A small-molecule ligand and the protein it binds are described below.
Small molecule (SMILES): CC(=O)N[C@H]1[C@H](O[C@H]2[C@H](O)[C@@H](NC(C)=O)CO[C@@H]2CO)O[C@H](CO)[C@@H](O)[C@@H]1O

Binding-site contacts:
Ligand atom C4 contacts residue ASN183 of chain 1.D at 4.3 Å.
Ligand atom C7 contacts residue ASN183 of chain 1.D at 3.1 Å.
Ligand atom C1 contacts residue THR185 of chain 1.D at 3.8 Å.
Ligand atom N2 contacts residue ASP229 of chain 1.D at 3.3 Å (salt-bridge).
Ligand atom O7 contacts residue ASN183 of chain 1.D at 2.9 Å (h-bond).
Ligand atom O5 contacts residue ASN183 of chain 1.D at 2.4 Å (h-bond).
Ligand atom C5 contacts residue ASN183 of chain 1.D at 3.6 Å.
Ligand atom C6 contacts residue THR185 of chain 1.D at 4.4 Å.
Ligand atom C5 contacts residue ASP229 of chain 1.D at 4.4 Å.
Ligand atom C2 contacts residue ASP229 of chain 1.D at 3.6 Å.
Ligand atom C7 contacts residue ASP229 of chain 1.D at 4.3 Å.
Ligand atom C3 contacts residue ASP229 of chain 1.D at 3.7 Å.
Ligand atom C8 contacts residue MSE230 of chain 1.D at 4.3 Å.
Ligand atom O5 contacts residue THR186 of chain 1.D at 3.8 Å.
Ligand atom O5 contacts residue THR185 of chain 1.D at 3.6 Å.
Ligand atom C6 contacts residue THR186 of chain 1.D at 3.9 Å.
Ligand atom C8 contacts residue ASP229 of chain 1.D at 4.3 Å.
Ligand atom C1 contacts residue ASN183 of chain 1.D at 1.4 Å.
Ligand atom C1 contacts residue ASP229 of chain 1.D at 3.4 Å.
Ligand atom C5 contacts residue THR185 of chain 1.D at 4.0 Å.
Ligand atom O5 contacts residue ASP229 of chain 1.D at 4.4 Å.
Ligand atom C8 contacts residue ASN183 of chain 1.D at 4.3 Å.
Ligand atom N2 contacts residue ASN183 of chain 1.D at 3.0 Å (h-bond).
Ligand atom C2 contacts residue ASN183 of chain 1.D at 2.5 Å.
Ligand atom C3 contacts residue ASN183 of chain 1.D at 3.8 Å.
Ligand atom O6 contacts residue THR186 of chain 1.D at 4.3 Å.

Sequence of chain 1.D:
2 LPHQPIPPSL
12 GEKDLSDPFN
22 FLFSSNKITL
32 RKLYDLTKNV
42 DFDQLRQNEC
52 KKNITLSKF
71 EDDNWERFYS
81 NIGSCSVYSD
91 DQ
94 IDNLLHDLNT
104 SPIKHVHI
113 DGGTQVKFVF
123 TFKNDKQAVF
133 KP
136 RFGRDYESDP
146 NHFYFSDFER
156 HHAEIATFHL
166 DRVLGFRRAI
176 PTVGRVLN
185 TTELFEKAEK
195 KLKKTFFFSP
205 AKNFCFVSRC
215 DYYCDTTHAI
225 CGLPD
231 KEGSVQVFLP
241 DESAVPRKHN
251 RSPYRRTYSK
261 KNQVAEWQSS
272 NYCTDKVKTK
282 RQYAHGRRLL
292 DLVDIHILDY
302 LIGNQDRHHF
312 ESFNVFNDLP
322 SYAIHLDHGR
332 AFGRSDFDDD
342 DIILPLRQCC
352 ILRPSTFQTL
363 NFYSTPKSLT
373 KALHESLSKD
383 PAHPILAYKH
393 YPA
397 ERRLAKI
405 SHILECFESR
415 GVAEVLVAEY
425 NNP